A protein and the small-molecule ligand that binds it are described below.
Small molecule (SMILES): CC(=O)N[C@@H]1[C@@H](O)[C@H](O)[C@@H](CO)O[C@H]1O

Sequence of chain 1.A:
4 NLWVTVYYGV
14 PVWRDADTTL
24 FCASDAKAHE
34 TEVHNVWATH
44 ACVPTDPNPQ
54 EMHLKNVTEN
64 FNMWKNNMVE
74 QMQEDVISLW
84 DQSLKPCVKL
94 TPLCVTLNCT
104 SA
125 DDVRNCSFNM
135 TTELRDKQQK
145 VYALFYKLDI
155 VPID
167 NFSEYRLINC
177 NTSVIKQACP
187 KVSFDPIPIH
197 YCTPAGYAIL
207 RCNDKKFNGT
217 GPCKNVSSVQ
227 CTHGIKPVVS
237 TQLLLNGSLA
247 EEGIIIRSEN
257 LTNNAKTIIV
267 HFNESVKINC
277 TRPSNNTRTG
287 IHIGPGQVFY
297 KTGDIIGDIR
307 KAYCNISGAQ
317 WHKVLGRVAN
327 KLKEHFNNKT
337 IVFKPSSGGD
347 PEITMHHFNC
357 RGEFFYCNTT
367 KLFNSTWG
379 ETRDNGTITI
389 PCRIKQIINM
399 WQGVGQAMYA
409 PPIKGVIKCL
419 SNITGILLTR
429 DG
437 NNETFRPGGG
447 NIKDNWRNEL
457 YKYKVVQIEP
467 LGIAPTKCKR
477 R

Binding-site contacts:
Ligand atom O7 contacts residue THR385 of chain 1.A at 4.3 Å.
Ligand atom C3 contacts residue ASN275 of chain 1.A at 3.8 Å.
Ligand atom C8 contacts residue ASN275 of chain 1.A at 4.5 Å.
Ligand atom C1 contacts residue LEU418 of chain 1.A at 4.1 Å (hydrophobic).
Ligand atom O7 contacts residue NAG1 of chain 1.U at 3.7 Å.
Ligand atom O5 contacts residue ASN275 of chain 1.A at 2.4 Å (h-bond).
Ligand atom C8 contacts residue SER313 of chain 1.A at 3.5 Å.
Ligand atom C4 contacts residue ASN275 of chain 1.A at 4.2 Å.
Ligand atom C7 contacts residue ASN275 of chain 1.A at 3.4 Å.
Ligand atom C1 contacts residue LYS273 of chain 1.A at 4.1 Å.
Ligand atom O5 contacts residue LYS273 of chain 1.A at 4.4 Å.
Ligand atom C1 contacts residue ASN275 of chain 1.A at 1.4 Å.
Ligand atom C8 contacts residue ILE312 of chain 1.A at 3.9 Å (hydrophobic).
Ligand atom C5 contacts residue LEU418 of chain 1.A at 4.3 Å (hydrophobic).
Ligand atom C6 contacts residue LEU418 of chain 1.A at 4.3 Å (hydrophobic).
Ligand atom C7 contacts residue ASN311 of chain 1.A at 4.1 Å.
Ligand atom O7 contacts residue ASN275 of chain 1.A at 3.5 Å (h-bond).
Ligand atom C5 contacts residue LYS273 of chain 1.A at 3.9 Å.
Ligand atom O5 contacts residue LEU418 of chain 1.A at 3.6 Å.
Ligand atom O6 contacts residue LEU418 of chain 1.A at 3.8 Å.
Ligand atom C8 contacts residue THR385 of chain 1.A at 3.7 Å.
Ligand atom N2 contacts residue ASN275 of chain 1.A at 2.9 Å (h-bond).
Ligand atom C5 contacts residue ASN275 of chain 1.A at 3.7 Å.
Ligand atom C8 contacts residue ASN311 of chain 1.A at 3.8 Å.
Ligand atom O7 contacts residue ASN311 of chain 1.A at 4.0 Å.
Ligand atom C2 contacts residue ASN275 of chain 1.A at 2.5 Å.
Ligand atom O4 contacts residue LYS273 of chain 1.A at 4.3 Å.
Ligand atom C3 contacts residue LYS273 of chain 1.A at 4.4 Å.